Binding-site contacts:
Ligand atom P contacts residue GLY388 of chain 2.B at 4.0 Å.
Ligand atom O2' contacts residue ASP365 of chain 2.B at 2.5 Å (salt-bridge).
Ligand atom C8 contacts residue ILE331 of chain 2.B at 4.2 Å (hydrophobic).
Ligand atom C3' contacts residue MSE75 of chain 2.B at 3.9 Å.
Ligand atom C1' contacts residue CYS332 of chain 2.B at 3.7 Å (hydrophobic).
Ligand atom O2' contacts residue ASN304 of chain 2.B at 3.7 Å.
Ligand atom C5 contacts residue ILE331 of chain 2.B at 4.2 Å (hydrophobic).
Ligand atom O1P contacts residue SER389 of chain 2.B at 3.6 Å (h-bond).
Ligand atom O3P contacts residue SER330 of chain 2.B at 3.1 Å (h-bond).
Ligand atom O5' contacts residue ASP365 of chain 2.B at 4.1 Å.
Ligand atom P contacts residue SER330 of chain 2.B at 3.9 Å.
Ligand atom C5' contacts residue GLY388 of chain 2.B at 4.1 Å.
Ligand atom O5' contacts residue GLY388 of chain 2.B at 4.0 Å.
Ligand atom O3' contacts residue MSE386 of chain 2.B at 3.6 Å.
Ligand atom C4' contacts residue ASP365 of chain 2.B at 3.3 Å.
Ligand atom O2P contacts residue GLY388 of chain 2.B at 3.2 Å (h-bond).
Ligand atom C5' contacts residue ASP365 of chain 2.B at 4.1 Å.
Ligand atom N9 contacts residue CYS332 of chain 2.B at 3.5 Å (h-bond).
Ligand atom C5 contacts residue CYS332 of chain 2.B at 3.9 Å (hydrophobic).
Ligand atom C8 contacts residue MSE75 of chain 2.B at 4.1 Å.
Ligand atom C2 contacts residue CYS332 of chain 2.B at 3.9 Å (hydrophobic).
Ligand atom O5' contacts residue GLY366 of chain 2.B at 3.6 Å.
Ligand atom C2' contacts residue ASP365 of chain 2.B at 3.7 Å.
Ligand atom P contacts residue SER389 of chain 2.B at 4.0 Å.
Ligand atom O1P contacts residue SER330 of chain 2.B at 2.9 Å (h-bond).
Ligand atom O3P contacts residue GLY329 of chain 2.B at 3.8 Å.
Ligand atom C4 contacts residue CYS332 of chain 2.B at 3.2 Å (hydrophobic).
Ligand atom O3' contacts residue ASP365 of chain 2.B at 2.9 Å (salt-bridge).
Ligand atom O4' contacts residue GLY329 of chain 2.B at 3.8 Å.
Ligand atom O2P contacts residue LEU387 of chain 2.B at 4.1 Å.
Ligand atom N7 contacts residue ILE331 of chain 2.B at 3.5 Å.
Ligand atom C3' contacts residue ASP365 of chain 2.B at 3.5 Å.
Ligand atom O3' contacts residue ALA73 of chain 2.B at 3.5 Å.
Ligand atom O4' contacts residue CYS332 of chain 2.B at 3.9 Å.
Ligand atom N3 contacts residue CYS332 of chain 2.B at 3.2 Å (h-bond).
Ligand atom O5' contacts residue GLY329 of chain 2.B at 4.2 Å.
Ligand atom C5' contacts residue MSE75 of chain 2.B at 4.0 Å.
Ligand atom O3P contacts residue GLY366 of chain 2.B at 3.9 Å.
Ligand atom O2P contacts residue SER389 of chain 2.B at 3.4 Å (h-bond).
Ligand atom O3P contacts residue GLY367 of chain 2.B at 3.2 Å (h-bond).

Sequence of chain 2.B:
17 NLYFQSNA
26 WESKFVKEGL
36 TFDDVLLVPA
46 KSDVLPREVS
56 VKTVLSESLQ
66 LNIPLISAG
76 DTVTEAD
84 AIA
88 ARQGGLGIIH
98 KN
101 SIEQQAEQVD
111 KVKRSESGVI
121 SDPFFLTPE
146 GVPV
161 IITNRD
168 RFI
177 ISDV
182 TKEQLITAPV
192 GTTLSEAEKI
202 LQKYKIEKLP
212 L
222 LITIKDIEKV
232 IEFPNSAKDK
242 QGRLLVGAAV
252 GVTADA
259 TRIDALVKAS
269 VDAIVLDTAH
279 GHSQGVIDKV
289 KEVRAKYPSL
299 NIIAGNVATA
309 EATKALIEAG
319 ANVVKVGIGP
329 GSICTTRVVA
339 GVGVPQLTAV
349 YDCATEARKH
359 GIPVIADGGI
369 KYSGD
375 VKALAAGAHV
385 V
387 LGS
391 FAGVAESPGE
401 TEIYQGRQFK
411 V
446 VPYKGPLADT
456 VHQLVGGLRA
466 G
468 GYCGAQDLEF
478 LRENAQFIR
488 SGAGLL

The small molecule below binds the protein below.
Small molecule (SMILES): O=c1[nH]cnc2c1ncn2[C@@H]1O[C@H](COP(=O)(O)O)[C@@H](O)[C@H]1O